Sequence of chain 1.D:
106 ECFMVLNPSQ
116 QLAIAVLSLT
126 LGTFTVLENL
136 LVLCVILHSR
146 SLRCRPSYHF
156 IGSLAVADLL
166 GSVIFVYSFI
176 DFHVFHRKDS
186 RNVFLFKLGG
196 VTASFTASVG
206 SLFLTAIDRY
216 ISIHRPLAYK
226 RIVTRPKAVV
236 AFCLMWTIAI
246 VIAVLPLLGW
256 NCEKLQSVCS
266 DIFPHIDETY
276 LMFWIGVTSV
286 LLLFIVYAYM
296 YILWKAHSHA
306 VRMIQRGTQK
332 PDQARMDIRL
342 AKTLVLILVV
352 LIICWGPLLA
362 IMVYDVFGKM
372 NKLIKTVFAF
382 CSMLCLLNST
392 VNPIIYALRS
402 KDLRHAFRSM

This protein binds this small molecule.
Small molecule (SMILES): Cc1ccc2c([C@@H](C[N+](=O)[O-])c3cccs3)c(-c3ccccc3)[nH]c2c1

Binding-site contacts:
Ligand atom C18 contacts residue ALA198 of chain 1.D at 3.9 Å (hydrophobic).
Ligand atom C18 contacts residue GLY194 of chain 1.D at 3.3 Å.
Ligand atom C14 contacts residue PHE191 of chain 1.D at 4.3 Å (hydrophobic).
Ligand atom C17 contacts residue ALA198 of chain 1.D at 4.1 Å (hydrophobic).
Ligand atom C24 contacts residue LEU165 of chain 1.D at 4.0 Å (hydrophobic).
Ligand atom C9 contacts residue PHE191 of chain 1.D at 4.2 Å (hydrophobic).
Ligand atom N8 contacts residue GLY195 of chain 1.D at 3.6 Å.
Ligand atom C15 contacts residue LYS192 of chain 1.D at 3.8 Å.
Ligand atom C17 contacts residue GLY195 of chain 1.D at 3.4 Å.
Ligand atom C16 contacts residue GLY194 of chain 1.D at 3.9 Å.
Ligand atom C20 contacts residue GLY195 of chain 1.D at 4.4 Å.
Ligand atom C25 contacts residue LEU165 of chain 1.D at 4.2 Å (hydrophobic).
Ligand atom C11 contacts residue ILE169 of chain 1.D at 4.5 Å (hydrophobic).
Ligand atom N8 contacts residue PHE191 of chain 1.D at 3.8 Å.
Ligand atom C20 contacts residue GLY194 of chain 1.D at 3.8 Å.
Ligand atom C16 contacts residue GLY195 of chain 1.D at 3.6 Å.
Ligand atom C19 contacts residue GLY195 of chain 1.D at 4.3 Å.
Ligand atom C15 contacts residue ILE169 of chain 1.D at 4.0 Å (hydrophobic).
Ligand atom C18 contacts residue ALA248 of chain 1.D at 3.6 Å (hydrophobic).
Ligand atom C9 contacts residue GLY195 of chain 1.D at 4.5 Å.
Ligand atom C19 contacts residue ALA248 of chain 1.D at 3.8 Å (hydrophobic).
Ligand atom C19 contacts residue GLY194 of chain 1.D at 3.6 Å.
Ligand atom C16 contacts residue PHE191 of chain 1.D at 4.1 Å (hydrophobic).
Ligand atom C18 contacts residue VAL249 of chain 1.D at 4.4 Å (hydrophobic).
Ligand atom C18 contacts residue GLY195 of chain 1.D at 3.8 Å.
Ligand atom C21 contacts residue GLY194 of chain 1.D at 4.2 Å.
Ligand atom C7 contacts residue GLY195 of chain 1.D at 3.8 Å.
Ligand atom C12 contacts residue ILE169 of chain 1.D at 4.0 Å (hydrophobic).
Ligand atom C14 contacts residue LYS192 of chain 1.D at 3.6 Å.
Ligand atom C17 contacts residue GLY194 of chain 1.D at 3.5 Å.
Ligand atom C20 contacts residue PHE191 of chain 1.D at 3.8 Å (hydrophobic).
Ligand atom C21 contacts residue PHE191 of chain 1.D at 3.4 Å (hydrophobic).
Ligand atom C7 contacts residue PHE191 of chain 1.D at 4.2 Å (hydrophobic).
Ligand atom C20 contacts residue VAL249 of chain 1.D at 3.9 Å (hydrophobic).
Ligand atom C21 contacts residue GLY195 of chain 1.D at 4.1 Å.
Ligand atom C19 contacts residue VAL249 of chain 1.D at 3.5 Å (hydrophobic).
Ligand atom C13 contacts residue ILE169 of chain 1.D at 3.8 Å (hydrophobic).
Ligand atom C13 contacts residue LYS192 of chain 1.D at 4.2 Å.
Ligand atom C14 contacts residue ILE169 of chain 1.D at 4.0 Å (hydrophobic).